Binding-site contacts:
Ligand atom C8 contacts residue CYS341 of chain 4.A at 4.2 Å (hydrophobic).
Ligand atom C2 contacts residue ASN12 of chain 4.A at 2.2 Å.
Ligand atom C8 contacts residue CYS11 of chain 4.A at 4.3 Å (hydrophobic).
Ligand atom C3 contacts residue ASN12 of chain 4.A at 3.6 Å.
Ligand atom C7 contacts residue LEU10 of chain 4.A at 4.2 Å (hydrophobic).
Ligand atom C6 contacts residue GLY278 of chain 4.A at 4.2 Å.
Ligand atom C5 contacts residue ASN12 of chain 4.A at 3.6 Å.
Ligand atom C8 contacts residue ASN12 of chain 4.A at 4.2 Å.
Ligand atom N2 contacts residue ASN12 of chain 4.A at 2.7 Å (h-bond).
Ligand atom C7 contacts residue ASN12 of chain 4.A at 3.1 Å.
Ligand atom O7 contacts residue ASN12 of chain 4.A at 3.2 Å (h-bond).
Ligand atom N2 contacts residue LEU10 of chain 4.A at 4.2 Å.
Ligand atom C1 contacts residue ASN12 of chain 4.A at 1.4 Å.
Ligand atom O5 contacts residue ASN12 of chain 4.A at 2.4 Å (h-bond).
Ligand atom C4 contacts residue ASN12 of chain 4.A at 4.1 Å.
Ligand atom C8 contacts residue LEU10 of chain 4.A at 3.3 Å (hydrophobic).
Ligand atom C5 contacts residue GLY278 of chain 4.A at 4.0 Å.
Ligand atom C8 contacts residue PRO9 of chain 4.A at 3.9 Å (hydrophobic).

Sequence of chain 4.A:
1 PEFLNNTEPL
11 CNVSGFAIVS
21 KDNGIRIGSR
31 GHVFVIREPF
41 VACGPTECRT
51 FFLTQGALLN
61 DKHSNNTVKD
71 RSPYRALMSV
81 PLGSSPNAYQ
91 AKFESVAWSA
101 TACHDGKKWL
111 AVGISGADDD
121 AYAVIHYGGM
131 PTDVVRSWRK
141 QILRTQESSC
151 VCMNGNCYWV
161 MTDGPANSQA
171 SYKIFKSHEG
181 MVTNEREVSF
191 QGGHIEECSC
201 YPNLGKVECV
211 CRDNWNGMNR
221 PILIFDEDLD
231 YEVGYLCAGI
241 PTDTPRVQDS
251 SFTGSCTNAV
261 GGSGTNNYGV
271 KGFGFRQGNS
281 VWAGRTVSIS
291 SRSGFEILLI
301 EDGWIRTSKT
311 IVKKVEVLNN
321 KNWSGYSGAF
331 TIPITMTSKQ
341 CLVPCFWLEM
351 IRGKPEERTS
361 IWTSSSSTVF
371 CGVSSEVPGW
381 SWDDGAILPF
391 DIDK

The protein below binds the small molecule below.
Small molecule (SMILES): CC(=O)N[C@@H]1[C@@H](O)[C@H](O)[C@@H](CO)O[C@H]1O